The small molecule below binds the protein below.
Small molecule (SMILES): CC(C)[C@H](N)C(=O)O

Binding-site contacts:
Ligand atom N contacts residue ASP182 of chain 2.A at 2.7 Å (salt-bridge).
Ligand atom CA contacts residue ASP177 of chain 2.A at 3.4 Å.
Ligand atom CG1 contacts residue ASP182 of chain 2.A at 3.7 Å.
Ligand atom CG2 contacts residue GLY10 of chain 2.A at 3.8 Å.
Ligand atom CG2 contacts residue CYS143 of chain 2.A at 3.9 Å (hydrophobic).
Ligand atom N contacts residue GLY126 of chain 2.A at 4.5 Å.
Ligand atom CA contacts residue SER178 of chain 2.A at 4.0 Å.
Ligand atom CG1 contacts residue ILE124 of chain 2.A at 4.5 Å (hydrophobic).
Ligand atom CG2 contacts residue ASP177 of chain 2.A at 3.7 Å.
Ligand atom CG1 contacts residue GLY126 of chain 2.A at 3.8 Å.
Ligand atom O contacts residue THR130 of chain 2.A at 3.4 Å.
Ligand atom N contacts residue GLY128 of chain 2.A at 3.4 Å (h-bond).
Ligand atom CA contacts residue ASP182 of chain 2.A at 3.3 Å.
Ligand atom CA contacts residue VAL1 of chain 2.D at 2.5 Å (hydrophobic).
Ligand atom CG2 contacts residue LEU144 of chain 2.A at 3.5 Å (hydrophobic).
Ligand atom CG1 contacts residue LYS142 of chain 2.A at 3.8 Å.
Ligand atom CG1 contacts residue SER125 of chain 2.A at 4.0 Å.
Ligand atom C contacts residue ASP177 of chain 2.A at 3.5 Å.
Ligand atom N contacts residue VAL1 of chain 2.D at 3.6 Å (h-bond).
Ligand atom O contacts residue ASN129 of chain 2.A at 3.8 Å.
Ligand atom CB contacts residue VAL1 of chain 2.D at 3.4 Å (hydrophobic).
Ligand atom O contacts residue VAL1 of chain 2.D at 2.3 Å (h-bond).
Ligand atom CG2 contacts residue VAL1 of chain 2.D at 3.6 Å (hydrophobic).
Ligand atom CG2 contacts residue LYS142 of chain 2.A at 4.4 Å.
Ligand atom CA contacts residue ASN129 of chain 2.A at 3.8 Å.
Ligand atom C contacts residue VAL1 of chain 2.D at 1.4 Å (hydrophobic).
Ligand atom C contacts residue THR130 of chain 2.A at 4.1 Å.
Ligand atom C contacts residue ASN129 of chain 2.A at 3.6 Å.
Ligand atom CB contacts residue SER178 of chain 2.A at 4.1 Å.
Ligand atom N contacts residue ASN129 of chain 2.A at 3.3 Å (h-bond).
Ligand atom CB contacts residue ASP182 of chain 2.A at 3.9 Å.
Ligand atom CB contacts residue ASP177 of chain 2.A at 3.4 Å.

Sequence of chain 2.A:
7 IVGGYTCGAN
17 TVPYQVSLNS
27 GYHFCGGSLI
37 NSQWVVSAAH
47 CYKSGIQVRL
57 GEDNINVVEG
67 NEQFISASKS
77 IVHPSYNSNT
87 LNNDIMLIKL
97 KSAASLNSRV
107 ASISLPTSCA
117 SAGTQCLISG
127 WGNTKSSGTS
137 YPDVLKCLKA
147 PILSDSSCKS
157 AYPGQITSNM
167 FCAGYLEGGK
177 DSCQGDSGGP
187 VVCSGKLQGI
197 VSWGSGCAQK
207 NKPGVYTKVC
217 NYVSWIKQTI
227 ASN